Sequence of chain 1.A:
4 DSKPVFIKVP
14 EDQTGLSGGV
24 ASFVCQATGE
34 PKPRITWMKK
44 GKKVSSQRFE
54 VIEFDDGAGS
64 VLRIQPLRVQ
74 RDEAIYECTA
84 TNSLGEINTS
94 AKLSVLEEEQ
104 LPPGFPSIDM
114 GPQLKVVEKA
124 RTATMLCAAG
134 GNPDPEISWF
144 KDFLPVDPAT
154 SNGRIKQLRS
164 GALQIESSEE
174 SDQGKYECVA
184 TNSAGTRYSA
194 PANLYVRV

Binding-site contacts:
Ligand atom O1S6 contacts residue LYS42 of chain 1.A at 4.2 Å.
Ligand atom O1S4 contacts residue PHE52 of chain 1.A at 3.3 Å.
Ligand atom S4 contacts residue LYS42 of chain 1.A at 3.9 Å.
Ligand atom O3S4 contacts residue LYS42 of chain 1.A at 2.8 Å (salt-bridge).
Ligand atom O1S6 contacts residue LYS43 of chain 1.A at 4.2 Å.
Ligand atom O1S6 contacts residue GLN73 of chain 1.A at 4.3 Å.
Ligand atom C4 contacts residue ARG51 of chain 1.A at 4.2 Å.
Ligand atom S6 contacts residue ARG74 of chain 1.A at 4.4 Å.
Ligand atom O1S6 contacts residue ARG74 of chain 1.A at 3.5 Å (salt-bridge).
Ligand atom O6 contacts residue ARG74 of chain 1.A at 4.2 Å.
Ligand atom S6 contacts residue LYS42 of chain 1.A at 4.1 Å.
Ligand atom O3S6 contacts residue LYS42 of chain 1.A at 3.7 Å.
Ligand atom O2S3 contacts residue ARG51 of chain 1.A at 4.5 Å.
Ligand atom O4 contacts residue ARG51 of chain 1.A at 4.1 Å.
Ligand atom O3S6 contacts residue LYS43 of chain 1.A at 3.4 Å (salt-bridge).
Ligand atom O2S4 contacts residue ARG51 of chain 1.A at 2.6 Å (salt-bridge).
Ligand atom S4 contacts residue ARG51 of chain 1.A at 3.5 Å (salt-bridge).
Ligand atom O1S4 contacts residue ARG51 of chain 1.A at 3.3 Å (salt-bridge).
Ligand atom S6 contacts residue LYS43 of chain 1.A at 4.3 Å.
Ligand atom O2S4 contacts residue LYS42 of chain 1.A at 4.0 Å.
Ligand atom O1S4 contacts residue LYS42 of chain 1.A at 4.5 Å.
Ligand atom O6 contacts residue LYS42 of chain 1.A at 3.7 Å.
Ligand atom O2S4 contacts residue ARG74 of chain 1.A at 4.5 Å.

A small-molecule ligand and the protein it binds are described below.
Small molecule (SMILES): O=S(=O)(O)OC[C@H]1O[C@](O)(COS(=O)(=O)O)[C@@H](OS(=O)(=O)O)[C@@H]1OS(=O)(=O)O